Sequence of chain 1.C:
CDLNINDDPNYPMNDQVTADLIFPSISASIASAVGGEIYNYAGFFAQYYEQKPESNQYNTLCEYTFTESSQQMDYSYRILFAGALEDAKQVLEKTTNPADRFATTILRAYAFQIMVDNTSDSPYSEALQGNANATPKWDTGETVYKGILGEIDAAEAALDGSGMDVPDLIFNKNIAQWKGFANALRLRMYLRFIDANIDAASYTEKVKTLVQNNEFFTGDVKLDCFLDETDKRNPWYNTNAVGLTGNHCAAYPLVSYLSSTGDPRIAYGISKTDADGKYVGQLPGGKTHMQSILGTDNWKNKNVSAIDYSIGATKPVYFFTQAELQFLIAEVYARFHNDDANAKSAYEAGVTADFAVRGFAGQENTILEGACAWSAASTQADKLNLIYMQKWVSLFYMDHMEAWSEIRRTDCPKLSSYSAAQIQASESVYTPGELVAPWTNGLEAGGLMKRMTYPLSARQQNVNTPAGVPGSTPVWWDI

Sequence of chain 1.B:
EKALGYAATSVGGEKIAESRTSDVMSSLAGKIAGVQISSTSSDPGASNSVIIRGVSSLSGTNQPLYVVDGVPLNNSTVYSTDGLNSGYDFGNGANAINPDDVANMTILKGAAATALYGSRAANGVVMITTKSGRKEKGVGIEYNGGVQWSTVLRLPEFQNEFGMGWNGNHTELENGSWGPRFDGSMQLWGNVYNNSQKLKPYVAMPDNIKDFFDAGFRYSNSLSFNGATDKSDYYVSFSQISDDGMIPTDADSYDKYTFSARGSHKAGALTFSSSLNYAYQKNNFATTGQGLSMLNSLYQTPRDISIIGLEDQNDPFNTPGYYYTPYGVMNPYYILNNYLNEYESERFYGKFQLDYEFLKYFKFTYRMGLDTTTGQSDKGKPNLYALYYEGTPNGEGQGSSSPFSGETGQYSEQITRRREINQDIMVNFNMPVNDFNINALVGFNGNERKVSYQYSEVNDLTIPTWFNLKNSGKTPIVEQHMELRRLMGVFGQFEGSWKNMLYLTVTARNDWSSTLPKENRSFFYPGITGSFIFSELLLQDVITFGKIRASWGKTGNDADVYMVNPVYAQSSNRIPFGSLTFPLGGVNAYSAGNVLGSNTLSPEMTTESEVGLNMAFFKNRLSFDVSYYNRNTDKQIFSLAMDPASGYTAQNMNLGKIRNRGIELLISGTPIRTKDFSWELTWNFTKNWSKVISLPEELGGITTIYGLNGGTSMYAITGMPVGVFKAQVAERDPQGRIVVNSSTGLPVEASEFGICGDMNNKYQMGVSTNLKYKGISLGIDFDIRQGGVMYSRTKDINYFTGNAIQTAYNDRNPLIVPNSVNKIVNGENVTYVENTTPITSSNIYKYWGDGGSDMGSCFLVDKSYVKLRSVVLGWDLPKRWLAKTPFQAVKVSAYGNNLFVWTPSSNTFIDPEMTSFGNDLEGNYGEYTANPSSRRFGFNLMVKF

A protein and the small-molecule ligand that binds it are described below.
Small molecule (SMILES): CCCCCCCCCC(=O)OCCCOC(=O)CCCCCCCCC

Binding-site contacts:
Ligand atom O4 contacts residue GLN459 of chain 1.D at 3.9 Å.
Ligand atom C20 contacts residue GLN459 of chain 1.D at 3.3 Å.
Ligand atom C16 contacts residue PHE274 of chain 1.B at 3.8 Å (hydrophobic).
Ligand atom O9 contacts residue GLY482 of chain 1.D at 3.4 Å.
Ligand atom C3 contacts residue ILE457 of chain 1.D at 3.7 Å (hydrophobic).
Ligand atom C19 contacts residue GLN459 of chain 1.D at 2.6 Å.
Ligand atom C2 contacts residue GLY482 of chain 1.D at 3.9 Å.
Ligand atom C1 contacts residue CYS1 of chain 1.C at 1.8 Å (hydrophobic).
Ligand atom C21 contacts residue TYR402 of chain 1.D at 3.8 Å (hydrophobic).
Ligand atom C1 contacts residue GLY482 of chain 1.D at 4.1 Å.
Ligand atom C20 contacts residue ILE461 of chain 1.D at 4.1 Å (hydrophobic).
Ligand atom C2 contacts residue GLU484 of chain 1.D at 3.7 Å.
Ligand atom C7 contacts residue CYS1 of chain 1.C at 3.5 Å (hydrophobic).
Ligand atom C2 contacts residue ASN483 of chain 1.D at 3.6 Å.
Ligand atom C22 contacts residue TYR402 of chain 1.D at 3.4 Å (hydrophobic).
Ligand atom C18 contacts residue GLN459 of chain 1.D at 1.4 Å.
Ligand atom C10 contacts residue ILE457 of chain 1.D at 4.2 Å (hydrophobic).
Ligand atom C7 contacts residue GLN459 of chain 1.D at 4.2 Å.
Ligand atom O1 contacts residue CYS1 of chain 1.C at 2.9 Å (h-bond).
Ligand atom C5 contacts residue GLN459 of chain 1.D at 4.1 Å.
Ligand atom C20 contacts residue TYR402 of chain 1.D at 3.6 Å (hydrophobic).
Ligand atom C2 contacts residue CYS1 of chain 1.C at 2.9 Å (hydrophobic).
Ligand atom C14 contacts residue PHE274 of chain 1.B at 3.4 Å (hydrophobic).
Ligand atom C9 contacts residue TYR402 of chain 1.D at 3.9 Å (hydrophobic).
Ligand atom C1 contacts residue ASN483 of chain 1.D at 4.1 Å.
Ligand atom C5 contacts residue ILE457 of chain 1.D at 3.9 Å (hydrophobic).
Ligand atom C17 contacts residue GLN459 of chain 1.D at 2.5 Å.
Ligand atom O9 contacts residue CYS1 of chain 1.C at 4.0 Å.
Ligand atom O9 contacts residue PHE480 of chain 1.D at 3.4 Å.
Ligand atom C11 contacts residue GLN459 of chain 1.D at 4.2 Å.
Ligand atom C3 contacts residue CYS1 of chain 1.C at 3.8 Å (hydrophobic).
Ligand atom C12 contacts residue CYS1 of chain 1.C at 4.1 Å (hydrophobic).
Ligand atom O4 contacts residue ILE457 of chain 1.D at 3.3 Å.
Ligand atom C15 contacts residue TYR402 of chain 1.D at 3.7 Å (hydrophobic).
Ligand atom C6 contacts residue GLN459 of chain 1.D at 3.5 Å.
Ligand atom C3 contacts residue GLU484 of chain 1.D at 3.5 Å.
Ligand atom C2 contacts residue ILE457 of chain 1.D at 4.2 Å (hydrophobic).
Ligand atom C10 contacts residue GLN459 of chain 1.D at 3.4 Å.
Ligand atom C8 contacts residue PHE274 of chain 1.B at 4.0 Å (hydrophobic).
Ligand atom C13 contacts residue GLN459 of chain 1.D at 3.2 Å.

Sequence of chain 1.D:
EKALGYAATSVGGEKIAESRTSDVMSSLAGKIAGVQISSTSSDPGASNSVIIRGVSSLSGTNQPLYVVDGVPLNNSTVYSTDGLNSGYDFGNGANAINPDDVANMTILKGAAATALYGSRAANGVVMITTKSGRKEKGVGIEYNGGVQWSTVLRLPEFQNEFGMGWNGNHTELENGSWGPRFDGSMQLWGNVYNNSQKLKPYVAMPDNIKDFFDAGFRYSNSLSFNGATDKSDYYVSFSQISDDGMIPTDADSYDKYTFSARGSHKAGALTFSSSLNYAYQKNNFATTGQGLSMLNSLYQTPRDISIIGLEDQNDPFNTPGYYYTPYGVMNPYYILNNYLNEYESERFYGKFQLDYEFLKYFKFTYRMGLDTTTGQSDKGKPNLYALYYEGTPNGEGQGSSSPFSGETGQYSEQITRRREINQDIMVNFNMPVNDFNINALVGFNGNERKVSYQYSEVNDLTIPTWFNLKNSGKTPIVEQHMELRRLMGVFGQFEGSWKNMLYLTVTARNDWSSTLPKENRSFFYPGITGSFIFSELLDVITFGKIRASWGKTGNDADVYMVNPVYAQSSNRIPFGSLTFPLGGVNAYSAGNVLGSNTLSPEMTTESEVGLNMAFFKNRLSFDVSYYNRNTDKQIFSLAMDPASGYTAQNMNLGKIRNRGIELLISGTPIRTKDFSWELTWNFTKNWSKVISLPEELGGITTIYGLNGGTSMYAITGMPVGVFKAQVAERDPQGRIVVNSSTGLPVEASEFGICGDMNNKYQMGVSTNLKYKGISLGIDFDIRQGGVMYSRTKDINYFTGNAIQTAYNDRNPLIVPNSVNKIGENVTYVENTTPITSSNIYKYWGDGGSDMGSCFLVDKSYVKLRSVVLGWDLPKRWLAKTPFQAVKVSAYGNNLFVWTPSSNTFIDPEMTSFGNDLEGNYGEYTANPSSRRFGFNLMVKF